This small molecule binds to this protein.
Small molecule (SMILES): CC(=O)N[C@H]1[C@H](O[C@H]2[C@H](O)[C@@H](NC(C)=O)CO[C@@H]2CO)O[C@H](CO)[C@@H](O)[C@@H]1O

Binding-site contacts:
Ligand atom C4 contacts residue ASP110 of chain 1.B at 3.5 Å.
Ligand atom C8 contacts residue ASN103 of chain 1.B at 4.4 Å.
Ligand atom O6 contacts residue ARG113 of chain 1.B at 3.8 Å.
Ligand atom C3 contacts residue ASN103 of chain 1.B at 3.8 Å.
Ligand atom C7 contacts residue ASN103 of chain 1.B at 3.4 Å.
Ligand atom O5 contacts residue ASN103 of chain 1.B at 2.4 Å (h-bond).
Ligand atom O4 contacts residue ASP110 of chain 1.B at 3.0 Å (salt-bridge).
Ligand atom O7 contacts residue ASN103 of chain 1.B at 3.6 Å.
Ligand atom O6 contacts residue ASP110 of chain 1.B at 4.0 Å.
Ligand atom C6 contacts residue ASP110 of chain 1.B at 3.3 Å.
Ligand atom C2 contacts residue ASN103 of chain 1.B at 2.4 Å.
Ligand atom C1 contacts residue ASN103 of chain 1.B at 1.4 Å.
Ligand atom C6 contacts residue ARG113 of chain 1.B at 4.1 Å.
Ligand atom N2 contacts residue ASN103 of chain 1.B at 2.8 Å (h-bond).
Ligand atom O6 contacts residue ARG140 of chain 1.B at 4.1 Å.
Ligand atom C4 contacts residue ASN103 of chain 1.B at 4.3 Å.
Ligand atom C5 contacts residue ASN103 of chain 1.B at 3.7 Å.
Ligand atom C5 contacts residue ASP110 of chain 1.B at 4.0 Å.

Sequence of chain 1.B:
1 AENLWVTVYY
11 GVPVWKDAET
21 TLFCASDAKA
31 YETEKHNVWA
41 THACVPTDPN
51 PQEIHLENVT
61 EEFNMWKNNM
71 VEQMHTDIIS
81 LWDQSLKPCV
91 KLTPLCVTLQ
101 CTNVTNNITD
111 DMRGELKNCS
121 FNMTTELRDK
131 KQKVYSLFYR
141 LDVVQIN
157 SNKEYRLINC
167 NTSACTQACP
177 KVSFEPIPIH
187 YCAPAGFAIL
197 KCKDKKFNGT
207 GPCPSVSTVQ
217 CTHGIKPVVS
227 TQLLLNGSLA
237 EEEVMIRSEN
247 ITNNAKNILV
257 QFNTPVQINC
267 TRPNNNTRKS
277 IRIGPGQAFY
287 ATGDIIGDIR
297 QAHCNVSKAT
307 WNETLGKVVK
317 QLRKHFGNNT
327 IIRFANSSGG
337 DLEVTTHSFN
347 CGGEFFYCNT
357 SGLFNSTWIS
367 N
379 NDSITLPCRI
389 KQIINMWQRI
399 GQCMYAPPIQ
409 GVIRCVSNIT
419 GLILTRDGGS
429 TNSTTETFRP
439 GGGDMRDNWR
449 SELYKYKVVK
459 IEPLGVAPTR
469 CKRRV